A protein and the small-molecule ligand that binds it are described below.
Small molecule (SMILES): CC(=O)N[C@H]1[C@H](O[C@H]2[C@H](O)[C@@H](NC(C)=O)CO[C@@H]2CO[C@@H]2O[C@@H](C)[C@@H](O)[C@@H](O)[C@@H]2O)O[C@H](CO)[C@@H](O[C@@H]2O[C@H](CO)[C@@H](O)[C@H](O)[C@@H]2O)[C@@H]1O

Sequence of chain 1.C:
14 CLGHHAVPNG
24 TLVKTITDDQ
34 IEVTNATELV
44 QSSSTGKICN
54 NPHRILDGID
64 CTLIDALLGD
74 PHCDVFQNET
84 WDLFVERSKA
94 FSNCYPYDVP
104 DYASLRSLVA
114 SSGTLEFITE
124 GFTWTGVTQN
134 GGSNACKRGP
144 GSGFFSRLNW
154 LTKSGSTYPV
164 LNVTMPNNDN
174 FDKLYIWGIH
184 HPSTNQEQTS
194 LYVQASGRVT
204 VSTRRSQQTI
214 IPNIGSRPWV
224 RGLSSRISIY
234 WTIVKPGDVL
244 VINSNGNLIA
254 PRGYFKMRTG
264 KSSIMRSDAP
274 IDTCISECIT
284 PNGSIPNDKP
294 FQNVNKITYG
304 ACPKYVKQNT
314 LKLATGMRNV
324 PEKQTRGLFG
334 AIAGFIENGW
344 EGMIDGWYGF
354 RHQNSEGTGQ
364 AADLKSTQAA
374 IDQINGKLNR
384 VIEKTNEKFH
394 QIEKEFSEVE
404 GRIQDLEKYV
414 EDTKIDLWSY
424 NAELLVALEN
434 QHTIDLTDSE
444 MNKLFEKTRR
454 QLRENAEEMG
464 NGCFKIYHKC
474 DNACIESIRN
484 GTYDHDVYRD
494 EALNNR

Binding-site contacts:
Ligand atom C8 contacts residue ILE121 of chain 1.C at 4.3 Å (hydrophobic).
Ligand atom C2 contacts residue ASN81 of chain 1.C at 2.4 Å.
Ligand atom C8 contacts residue ASN81 of chain 1.C at 4.0 Å.
Ligand atom C6 contacts residue ILE121 of chain 1.C at 4.3 Å (hydrophobic).
Ligand atom O5 contacts residue ASN81 of chain 1.C at 3.6 Å.
Ligand atom C4 contacts residue ASN81 of chain 1.C at 4.1 Å.
Ligand atom O4 contacts residue GLU119 of chain 1.C at 3.9 Å.
Ligand atom O2 contacts residue ILE121 of chain 1.C at 4.3 Å.
Ligand atom C5 contacts residue ASN81 of chain 1.C at 4.0 Å.
Ligand atom O7 contacts residue ASN81 of chain 1.C at 3.7 Å.
Ligand atom O7 contacts residue GLN80 of chain 1.C at 4.0 Å.
Ligand atom C6 contacts residue ASN81 of chain 1.C at 3.5 Å.
Ligand atom C5 contacts residue ASN81 of chain 1.C at 3.5 Å.
Ligand atom C3 contacts residue ASN81 of chain 1.C at 3.8 Å.
Ligand atom C5 contacts residue PHE120 of chain 1.C at 4.4 Å (hydrophobic).
Ligand atom C7 contacts residue GLN80 of chain 1.C at 4.4 Å.
Ligand atom C6 contacts residue PHE120 of chain 1.C at 4.3 Å (hydrophobic).
Ligand atom C1 contacts residue ASN81 of chain 1.C at 1.4 Å.
Ligand atom O5 contacts residue ASN81 of chain 1.C at 2.2 Å (h-bond).
Ligand atom C7 contacts residue ASN81 of chain 1.C at 3.3 Å.
Ligand atom C8 contacts residue GLN80 of chain 1.C at 3.9 Å.
Ligand atom N2 contacts residue ASN81 of chain 1.C at 2.8 Å (h-bond).